Sequence of chain 1.L:
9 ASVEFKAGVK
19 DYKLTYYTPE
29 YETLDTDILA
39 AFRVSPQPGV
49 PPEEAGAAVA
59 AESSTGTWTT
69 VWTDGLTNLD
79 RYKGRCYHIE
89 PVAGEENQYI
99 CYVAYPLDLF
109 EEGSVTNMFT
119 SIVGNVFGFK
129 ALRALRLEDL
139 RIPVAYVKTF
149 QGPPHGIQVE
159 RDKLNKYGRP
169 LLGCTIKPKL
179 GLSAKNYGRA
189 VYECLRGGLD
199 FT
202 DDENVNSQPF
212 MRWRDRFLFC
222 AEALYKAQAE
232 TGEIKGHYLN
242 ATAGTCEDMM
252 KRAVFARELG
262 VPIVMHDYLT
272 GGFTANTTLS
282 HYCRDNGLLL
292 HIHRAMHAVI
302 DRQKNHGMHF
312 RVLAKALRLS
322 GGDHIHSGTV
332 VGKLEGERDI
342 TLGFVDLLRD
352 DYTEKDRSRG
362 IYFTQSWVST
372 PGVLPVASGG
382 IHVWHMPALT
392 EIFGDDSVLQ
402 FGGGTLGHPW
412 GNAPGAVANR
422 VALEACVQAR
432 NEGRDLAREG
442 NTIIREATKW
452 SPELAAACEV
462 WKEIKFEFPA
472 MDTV

Binding-site contacts:
Ligand atom O6 contacts residue LYS177 of chain 1.O at 3.3 Å (salt-bridge).
Ligand atom O5 contacts residue LEU335 of chain 1.O at 3.2 Å.
Ligand atom O3P contacts residue GLY381 of chain 1.O at 2.9 Å (h-bond).
Ligand atom C3 contacts residue SER379 of chain 1.O at 3.3 Å.
Ligand atom O3 contacts residue HIS294 of chain 1.O at 3.1 Å (h-bond).
Ligand atom C contacts residue CA1 of chain 1.EA at 3.2 Å.
Ligand atom C4 contacts residue SER379 of chain 1.O at 3.6 Å.
Ligand atom C3 contacts residue KCX201 of chain 1.O at 3.3 Å.
Ligand atom O5P contacts residue SER379 of chain 1.O at 3.5 Å (h-bond).
Ligand atom P1 contacts residue THR65 of chain 1.L at 3.5 Å.
Ligand atom C2 contacts residue CA1 of chain 1.EA at 3.2 Å.
Ligand atom C3 contacts residue CA1 of chain 1.EA at 3.5 Å.
Ligand atom O3P contacts residue GLY380 of chain 1.O at 3.4 Å.
Ligand atom O2 contacts residue CA1 of chain 1.EA at 2.7 Å.
Ligand atom O4P contacts residue LEU335 of chain 1.O at 3.2 Å.
Ligand atom O2 contacts residue THR173 of chain 1.O at 3.1 Å (h-bond).
Ligand atom O5P contacts residue HIS327 of chain 1.O at 2.9 Å (h-bond).
Ligand atom O1P contacts residue THR65 of chain 1.L at 2.7 Å (h-bond).
Ligand atom O1 contacts residue LYS334 of chain 1.O at 3.5 Å (salt-bridge).
Ligand atom O3P contacts residue LYS334 of chain 1.O at 2.9 Å (salt-bridge).
Ligand atom O4 contacts residue GLY380 of chain 1.O at 3.3 Å.
Ligand atom O7 contacts residue LYS334 of chain 1.O at 2.6 Å (salt-bridge).
Ligand atom O1P contacts residue LYS175 of chain 1.O at 3.4 Å.
Ligand atom O4 contacts residue SER379 of chain 1.O at 2.7 Å (h-bond).
Ligand atom O7 contacts residue GLU60 of chain 1.L at 2.8 Å (salt-bridge).
Ligand atom O3P contacts residue THR65 of chain 1.L at 3.4 Å (h-bond).
Ligand atom O6P contacts residue ARG295 of chain 1.O at 2.9 Å (salt-bridge).
Ligand atom O6 contacts residue ASN123 of chain 1.L at 3.0 Å (h-bond).
Ligand atom O3P contacts residue TRP66 of chain 1.L at 3.2 Å.
Ligand atom O1 contacts residue LYS175 of chain 1.O at 3.5 Å (salt-bridge).
Ligand atom O3 contacts residue KCX201 of chain 1.O at 2.5 Å (h-bond).
Ligand atom O2 contacts residue LYS175 of chain 1.O at 3.1 Å (salt-bridge).
Ligand atom O6 contacts residue GLU60 of chain 1.L at 2.9 Å (salt-bridge).
Ligand atom C1 contacts residue SER379 of chain 1.O at 3.6 Å.
Ligand atom O6 contacts residue CA1 of chain 1.EA at 2.6 Å.
Ligand atom O4P contacts residue ARG295 of chain 1.O at 3.0 Å (salt-bridge).
Ligand atom O3 contacts residue CA1 of chain 1.EA at 2.8 Å.
Ligand atom O1P contacts residue GLY404 of chain 1.O at 2.8 Å (h-bond).
Ligand atom C contacts residue GLU60 of chain 1.L at 3.4 Å.
Ligand atom O2P contacts residue GLY403 of chain 1.O at 2.8 Å (h-bond).

A small-molecule ligand and the protein it binds are described below.
Small molecule (SMILES): O=C(O)[C@@](O)(COP(=O)(O)O)[C@H](O)[C@H](O)COP(=O)(O)O

Sequence of chain 1.O:
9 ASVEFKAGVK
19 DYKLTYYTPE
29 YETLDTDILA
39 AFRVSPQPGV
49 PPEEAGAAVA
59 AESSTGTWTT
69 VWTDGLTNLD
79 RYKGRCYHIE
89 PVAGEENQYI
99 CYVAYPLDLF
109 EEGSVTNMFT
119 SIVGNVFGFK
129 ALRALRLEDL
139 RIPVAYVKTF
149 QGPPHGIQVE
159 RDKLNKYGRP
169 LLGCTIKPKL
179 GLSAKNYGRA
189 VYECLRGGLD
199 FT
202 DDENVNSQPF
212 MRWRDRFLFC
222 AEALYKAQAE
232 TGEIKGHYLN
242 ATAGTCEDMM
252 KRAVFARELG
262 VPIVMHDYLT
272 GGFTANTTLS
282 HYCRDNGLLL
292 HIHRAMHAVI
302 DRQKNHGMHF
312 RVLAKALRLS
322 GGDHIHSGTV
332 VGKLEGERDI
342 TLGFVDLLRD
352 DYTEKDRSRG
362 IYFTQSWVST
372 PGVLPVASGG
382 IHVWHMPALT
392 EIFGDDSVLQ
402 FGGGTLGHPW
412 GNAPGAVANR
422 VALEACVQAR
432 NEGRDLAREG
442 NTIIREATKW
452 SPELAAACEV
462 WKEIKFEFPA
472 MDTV